Sequence of chain 1.A:
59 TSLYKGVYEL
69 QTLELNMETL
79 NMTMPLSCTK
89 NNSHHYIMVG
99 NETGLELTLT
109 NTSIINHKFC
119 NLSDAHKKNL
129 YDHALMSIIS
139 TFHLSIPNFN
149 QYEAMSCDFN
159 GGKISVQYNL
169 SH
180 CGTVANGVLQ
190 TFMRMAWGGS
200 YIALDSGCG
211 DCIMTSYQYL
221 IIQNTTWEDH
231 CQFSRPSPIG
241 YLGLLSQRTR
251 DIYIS

This protein binds this small molecule.
Small molecule (SMILES): CC(=O)N[C@H]1[C@H](O[C@H]2[C@H](O)[C@@H](NC(C)=O)CO[C@@H]2CO)O[C@H](CO)[C@@H](O)[C@@H]1O

Binding-site contacts:
Ligand atom O7 contacts residue ASN158 of chain 1.A at 3.9 Å.
Ligand atom C4 contacts residue ASN119 of chain 1.A at 4.2 Å.
Ligand atom C7 contacts residue ASN119 of chain 1.A at 3.2 Å.
Ligand atom O7 contacts residue ASN119 of chain 1.A at 3.2 Å (h-bond).
Ligand atom O5 contacts residue ASN119 of chain 1.A at 2.4 Å (h-bond).
Ligand atom C8 contacts residue ASN158 of chain 1.A at 4.0 Å.
Ligand atom C5 contacts residue ASN119 of chain 1.A at 3.7 Å.
Ligand atom C8 contacts residue ASP156 of chain 1.A at 4.1 Å.
Ligand atom C3 contacts residue ASN119 of chain 1.A at 3.8 Å.
Ligand atom C8 contacts residue CYS155 of chain 1.A at 4.2 Å (hydrophobic).
Ligand atom C8 contacts residue HIS115 of chain 1.A at 3.7 Å.
Ligand atom C1 contacts residue ASN119 of chain 1.A at 1.4 Å.
Ligand atom C7 contacts residue ASN158 of chain 1.A at 4.5 Å.
Ligand atom C2 contacts residue ASN119 of chain 1.A at 2.4 Å.
Ligand atom C8 contacts residue ASN119 of chain 1.A at 4.3 Å.
Ligand atom N2 contacts residue ASN119 of chain 1.A at 2.8 Å (h-bond).